The protein below binds the small molecule below.
Small molecule (SMILES): CC(=O)N[C@H]1[C@H](O[C@H]2[C@H](O)[C@@H](NC(C)=O)CO[C@@H]2CO)O[C@H](CO[C@H]2O[C@H](CO)[C@@H](O)[C@H](O)[C@@H]2O)[C@@H](O)[C@@H]1O[C@@H]1O[C@H](CS(=O)(=O)O)[C@@H](O)[C@H](O)[C@H]1O

Binding-site contacts:
Ligand atom C5 contacts residue SER330 of chain 1.A at 4.0 Å.
Ligand atom C7 contacts residue TYR327 of chain 1.A at 4.2 Å (hydrophobic).
Ligand atom C1 contacts residue ALA542 of chain 1.A at 3.1 Å (hydrophobic).
Ligand atom C8 contacts residue PHE329 of chain 1.A at 4.0 Å (hydrophobic).
Ligand atom C3 contacts residue ASN545 of chain 1.A at 3.7 Å.
Ligand atom N2 contacts residue ASN545 of chain 1.A at 3.0 Å (h-bond).
Ligand atom C2 contacts residue TYR327 of chain 1.A at 4.2 Å (hydrophobic).
Ligand atom O7 contacts residue TYR541 of chain 1.A at 3.3 Å (h-bond).
Ligand atom C6 contacts residue SER330 of chain 1.A at 4.1 Å.
Ligand atom O5 contacts residue SER330 of chain 1.A at 3.2 Å.
Ligand atom C2 contacts residue ASN545 of chain 1.A at 2.2 Å.
Ligand atom C4 contacts residue ASN545 of chain 1.A at 4.1 Å.
Ligand atom N2 contacts residue TYR541 of chain 1.A at 4.2 Å.
Ligand atom O5 contacts residue ALA542 of chain 1.A at 2.8 Å (h-bond).
Ligand atom C2 contacts residue TYR541 of chain 1.A at 3.8 Å (hydrophobic).
Ligand atom C3 contacts residue ALA542 of chain 1.A at 4.2 Å (hydrophobic).
Ligand atom O6 contacts residue SER330 of chain 1.A at 4.3 Å.
Ligand atom C1 contacts residue ASN545 of chain 1.A at 1.4 Å.
Ligand atom O3 contacts residue GLY540 of chain 1.A at 3.0 Å (h-bond).
Ligand atom C6 contacts residue ALA542 of chain 1.A at 4.1 Å (hydrophobic).
Ligand atom C3 contacts residue GLY540 of chain 1.A at 4.2 Å.
Ligand atom O3 contacts residue TYR327 of chain 1.A at 3.8 Å.
Ligand atom O7 contacts residue ASN545 of chain 1.A at 3.7 Å.
Ligand atom C7 contacts residue TYR541 of chain 1.A at 3.8 Å (hydrophobic).
Ligand atom C8 contacts residue ASN545 of chain 1.A at 3.5 Å.
Ligand atom C5 contacts residue ASN545 of chain 1.A at 3.8 Å.
Ligand atom C3 contacts residue TYR327 of chain 1.A at 3.7 Å (hydrophobic).
Ligand atom C1 contacts residue TYR541 of chain 1.A at 3.8 Å (hydrophobic).
Ligand atom N2 contacts residue TYR327 of chain 1.A at 3.4 Å (h-bond).
Ligand atom C5 contacts residue ALA542 of chain 1.A at 3.7 Å (hydrophobic).
Ligand atom C8 contacts residue GLY540 of chain 1.A at 4.2 Å.
Ligand atom C2 contacts residue ALA542 of chain 1.A at 3.5 Å (hydrophobic).
Ligand atom O6 contacts residue ALA542 of chain 1.A at 3.4 Å (h-bond).
Ligand atom C7 contacts residue GLY540 of chain 1.A at 4.0 Å.
Ligand atom O7 contacts residue GLY540 of chain 1.A at 2.9 Å (h-bond).
Ligand atom C1 contacts residue SER330 of chain 1.A at 3.7 Å.
Ligand atom C8 contacts residue ALA307 of chain 1.A at 3.8 Å (hydrophobic).
Ligand atom C7 contacts residue ASN545 of chain 1.A at 3.3 Å.
Ligand atom O5 contacts residue ASN545 of chain 1.A at 2.4 Å (h-bond).
Ligand atom C4 contacts residue ALA542 of chain 1.A at 3.8 Å (hydrophobic).

Sequence of chain 1.A:
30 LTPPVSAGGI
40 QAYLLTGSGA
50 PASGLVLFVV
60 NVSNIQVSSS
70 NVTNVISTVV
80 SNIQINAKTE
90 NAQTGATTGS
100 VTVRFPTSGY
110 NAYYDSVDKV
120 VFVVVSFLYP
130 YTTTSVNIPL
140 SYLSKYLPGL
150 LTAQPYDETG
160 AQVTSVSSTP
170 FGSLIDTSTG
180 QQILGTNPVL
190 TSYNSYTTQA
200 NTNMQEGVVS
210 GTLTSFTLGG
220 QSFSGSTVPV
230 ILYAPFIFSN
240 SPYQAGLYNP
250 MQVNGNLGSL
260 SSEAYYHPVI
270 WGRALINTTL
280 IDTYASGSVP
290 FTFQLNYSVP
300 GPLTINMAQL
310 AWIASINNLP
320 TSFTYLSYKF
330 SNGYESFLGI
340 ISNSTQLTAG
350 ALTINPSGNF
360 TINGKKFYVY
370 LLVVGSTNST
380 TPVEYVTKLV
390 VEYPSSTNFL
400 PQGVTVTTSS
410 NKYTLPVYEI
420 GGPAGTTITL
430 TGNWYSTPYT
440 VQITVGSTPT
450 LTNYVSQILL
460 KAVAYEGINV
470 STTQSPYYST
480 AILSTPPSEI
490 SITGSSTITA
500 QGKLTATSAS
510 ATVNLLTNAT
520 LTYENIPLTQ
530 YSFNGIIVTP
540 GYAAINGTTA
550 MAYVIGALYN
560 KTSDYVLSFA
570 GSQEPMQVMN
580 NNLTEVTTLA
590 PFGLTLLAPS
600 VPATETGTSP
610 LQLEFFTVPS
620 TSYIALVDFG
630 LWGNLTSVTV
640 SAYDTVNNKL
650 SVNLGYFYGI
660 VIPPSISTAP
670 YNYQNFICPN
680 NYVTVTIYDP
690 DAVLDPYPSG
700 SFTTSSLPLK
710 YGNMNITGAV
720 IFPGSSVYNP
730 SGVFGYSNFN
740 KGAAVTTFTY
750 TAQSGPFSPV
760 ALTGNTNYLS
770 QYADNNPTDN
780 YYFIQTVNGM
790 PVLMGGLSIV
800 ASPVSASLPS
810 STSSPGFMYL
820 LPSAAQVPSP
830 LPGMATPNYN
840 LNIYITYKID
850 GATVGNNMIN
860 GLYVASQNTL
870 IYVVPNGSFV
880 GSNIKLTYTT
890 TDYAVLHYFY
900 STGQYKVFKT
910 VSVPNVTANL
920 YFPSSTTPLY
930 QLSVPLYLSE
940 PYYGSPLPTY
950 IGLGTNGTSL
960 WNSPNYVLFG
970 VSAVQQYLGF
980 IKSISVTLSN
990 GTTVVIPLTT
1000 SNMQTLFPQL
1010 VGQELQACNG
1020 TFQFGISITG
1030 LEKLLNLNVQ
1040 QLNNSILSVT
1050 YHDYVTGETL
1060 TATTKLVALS